Sequence of chain 33.A:
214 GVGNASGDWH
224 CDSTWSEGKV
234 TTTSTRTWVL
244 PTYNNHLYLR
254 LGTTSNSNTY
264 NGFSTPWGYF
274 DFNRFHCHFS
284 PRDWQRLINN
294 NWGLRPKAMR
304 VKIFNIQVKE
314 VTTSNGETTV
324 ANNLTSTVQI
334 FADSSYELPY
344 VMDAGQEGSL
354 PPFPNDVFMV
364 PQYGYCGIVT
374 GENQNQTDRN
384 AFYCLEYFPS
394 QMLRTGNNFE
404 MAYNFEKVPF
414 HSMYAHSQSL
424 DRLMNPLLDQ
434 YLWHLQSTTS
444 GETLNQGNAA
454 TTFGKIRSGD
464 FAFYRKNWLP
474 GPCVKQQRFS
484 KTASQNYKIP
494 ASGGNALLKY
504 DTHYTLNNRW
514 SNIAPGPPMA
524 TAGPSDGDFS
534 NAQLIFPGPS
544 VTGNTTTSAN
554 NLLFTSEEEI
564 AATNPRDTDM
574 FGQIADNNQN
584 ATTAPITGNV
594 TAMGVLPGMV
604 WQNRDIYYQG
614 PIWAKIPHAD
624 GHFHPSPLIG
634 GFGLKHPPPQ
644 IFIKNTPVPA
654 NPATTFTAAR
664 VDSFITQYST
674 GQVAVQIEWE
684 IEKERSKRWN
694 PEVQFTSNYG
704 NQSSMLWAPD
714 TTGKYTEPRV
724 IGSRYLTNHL

The protein below binds the small molecule below.
Small molecule (SMILES): Nc1ncnc2c1ncn2[C@H]1C[C@H](O)[C@@H](COP(=O)(O)O)O1

Binding-site contacts:
Ligand atom C4 contacts residue PRO628 of chain 5.A at 3.0 Å (hydrophobic).
Ligand atom N6 contacts residue GLY634 of chain 5.A at 3.8 Å.
Ligand atom C6 contacts residue SER629 of chain 5.A at 3.5 Å.
Ligand atom N7 contacts residue PRO628 of chain 5.A at 3.3 Å (h-bond).
Ligand atom C8 contacts residue SER629 of chain 5.A at 4.2 Å.
Ligand atom C3' contacts residue HIS627 of chain 5.A at 4.3 Å.
Ligand atom N1 contacts residue PRO628 of chain 5.A at 3.2 Å (h-bond).
Ligand atom C8 contacts residue PRO412 of chain 5.A at 4.3 Å (hydrophobic).
Ligand atom C5 contacts residue SER629 of chain 5.A at 3.5 Å.
Ligand atom C2' contacts residue PRO628 of chain 5.A at 3.6 Å (hydrophobic).
Ligand atom N6 contacts residue SER629 of chain 5.A at 3.0 Å (h-bond).
Ligand atom N6 contacts residue GLY636 of chain 5.A at 3.2 Å (h-bond).
Ligand atom N9 contacts residue PRO628 of chain 5.A at 3.7 Å.
Ligand atom C2 contacts residue GLY636 of chain 5.A at 3.2 Å.
Ligand atom N6 contacts residue PHE635 of chain 5.A at 3.7 Å.
Ligand atom N9 contacts residue PRO412 of chain 5.A at 4.2 Å.
Ligand atom C5 contacts residue PRO412 of chain 5.A at 4.2 Å (hydrophobic).
Ligand atom O2P contacts residue ASP623 of chain 33.A at 3.2 Å (salt-bridge).
Ligand atom C4 contacts residue PRO412 of chain 5.A at 4.1 Å (hydrophobic).
Ligand atom N1 contacts residue VAL411 of chain 5.A at 4.3 Å.
Ligand atom C8 contacts residue PRO628 of chain 5.A at 3.8 Å (hydrophobic).
Ligand atom N6 contacts residue PRO628 of chain 5.A at 3.4 Å (h-bond).
Ligand atom C8 contacts residue HIS627 of chain 5.A at 3.5 Å.
Ligand atom C5 contacts residue PRO628 of chain 5.A at 2.7 Å (hydrophobic).
Ligand atom O1P contacts residue HIS625 of chain 33.A at 2.8 Å (h-bond).
Ligand atom C2' contacts residue HIS627 of chain 5.A at 3.2 Å.
Ligand atom C6 contacts residue PRO628 of chain 5.A at 2.8 Å (hydrophobic).
Ligand atom N7 contacts residue PRO412 of chain 5.A at 4.3 Å.
Ligand atom C6 contacts residue PRO412 of chain 5.A at 4.3 Å (hydrophobic).
Ligand atom N7 contacts residue HIS627 of chain 5.A at 4.1 Å.
Ligand atom N7 contacts residue ASN606 of chain 5.A at 4.2 Å.
Ligand atom N3 contacts residue PRO628 of chain 5.A at 3.5 Å (h-bond).
Ligand atom C6 contacts residue GLY636 of chain 5.A at 3.6 Å.
Ligand atom N1 contacts residue GLY636 of chain 5.A at 2.9 Å (h-bond).
Ligand atom N7 contacts residue SER629 of chain 5.A at 3.1 Å (h-bond).
Ligand atom P contacts residue HIS625 of chain 33.A at 3.9 Å.
Ligand atom C1' contacts residue PRO628 of chain 5.A at 3.9 Å (hydrophobic).
Ligand atom O3' contacts residue PRO628 of chain 5.A at 4.1 Å.
Ligand atom C1' contacts residue HIS627 of chain 5.A at 4.3 Å.
Ligand atom C2 contacts residue PRO628 of chain 5.A at 3.5 Å (hydrophobic).

Sequence of chain 5.A:
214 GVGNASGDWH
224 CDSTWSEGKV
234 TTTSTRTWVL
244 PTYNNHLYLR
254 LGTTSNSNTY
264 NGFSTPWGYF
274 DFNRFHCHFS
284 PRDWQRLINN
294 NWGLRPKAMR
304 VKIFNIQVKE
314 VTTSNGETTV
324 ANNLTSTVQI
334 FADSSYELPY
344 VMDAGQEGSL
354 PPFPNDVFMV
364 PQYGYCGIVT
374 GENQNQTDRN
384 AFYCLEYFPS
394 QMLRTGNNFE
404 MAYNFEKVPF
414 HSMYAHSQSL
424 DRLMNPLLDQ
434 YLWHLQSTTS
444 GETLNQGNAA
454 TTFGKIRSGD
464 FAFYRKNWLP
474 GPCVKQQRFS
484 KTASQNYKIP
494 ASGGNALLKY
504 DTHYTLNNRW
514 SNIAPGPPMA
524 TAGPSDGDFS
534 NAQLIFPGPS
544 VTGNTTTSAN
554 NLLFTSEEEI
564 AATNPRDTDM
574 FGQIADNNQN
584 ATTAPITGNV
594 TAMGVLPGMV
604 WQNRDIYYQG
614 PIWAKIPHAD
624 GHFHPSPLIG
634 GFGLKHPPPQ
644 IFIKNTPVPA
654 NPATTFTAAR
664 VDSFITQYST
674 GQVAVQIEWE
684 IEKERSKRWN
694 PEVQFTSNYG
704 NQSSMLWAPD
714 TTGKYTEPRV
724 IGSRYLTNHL